The protein below binds the small molecule below.
Small molecule (SMILES): N[C@@H](CS)C(=O)O

Sequence of chain 1.D:
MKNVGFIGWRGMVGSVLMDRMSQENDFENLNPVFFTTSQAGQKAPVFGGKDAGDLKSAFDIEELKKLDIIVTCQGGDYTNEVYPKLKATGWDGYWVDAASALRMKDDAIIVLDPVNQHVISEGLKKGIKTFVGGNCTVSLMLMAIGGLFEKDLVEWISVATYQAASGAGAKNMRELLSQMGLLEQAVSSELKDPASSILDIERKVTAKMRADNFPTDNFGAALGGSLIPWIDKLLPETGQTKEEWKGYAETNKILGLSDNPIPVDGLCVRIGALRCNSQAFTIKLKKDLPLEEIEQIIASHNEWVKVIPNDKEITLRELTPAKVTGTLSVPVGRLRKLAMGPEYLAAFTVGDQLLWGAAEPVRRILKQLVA

Binding-site contacts:
Ligand atom O contacts residue ARG270 of chain 1.D at 2.8 Å (salt-bridge).
Ligand atom OXT contacts residue GLN163 of chain 1.D at 3.5 Å (h-bond).
Ligand atom N contacts residue ASN135 of chain 1.D at 3.8 Å.
Ligand atom CA contacts residue GLU243 of chain 1.D at 3.4 Å.
Ligand atom O contacts residue GLY167 of chain 1.D at 3.5 Å (h-bond).
Ligand atom OXT contacts residue CYS136 of chain 1.D at 4.4 Å.
Ligand atom OXT contacts residue GLY167 of chain 1.D at 3.0 Å.
Ligand atom CA contacts residue CYS136 of chain 1.D at 3.4 Å (hydrophobic).
Ligand atom CA contacts residue GLN163 of chain 1.D at 3.5 Å.
Ligand atom OXT contacts residue GLN353 of chain 1.D at 3.5 Å (h-bond).
Ligand atom C contacts residue ASN277 of chain 1.D at 4.3 Å.
Ligand atom SG contacts residue GLY167 of chain 1.D at 3.8 Å.
Ligand atom C contacts residue ALA168 of chain 1.D at 4.4 Å (hydrophobic).
Ligand atom CB contacts residue NAP1 of chain 1.N at 4.3 Å.
Ligand atom N contacts residue CAC1 of chain 1.M at 2.8 Å.
Ligand atom CB contacts residue CAC1 of chain 1.M at 2.9 Å.
Ligand atom O contacts residue GLU243 of chain 1.D at 4.2 Å.
Ligand atom OXT contacts residue ALA164 of chain 1.D at 3.9 Å.
Ligand atom O contacts residue GLN163 of chain 1.D at 3.7 Å.
Ligand atom CA contacts residue CAC1 of chain 1.M at 3.4 Å.
Ligand atom CB contacts residue GLY167 of chain 1.D at 3.6 Å.
Ligand atom CA contacts residue ARG270 of chain 1.D at 4.4 Å.
Ligand atom CA contacts residue ASN277 of chain 1.D at 4.2 Å.
Ligand atom O contacts residue ALA168 of chain 1.D at 4.2 Å.
Ligand atom SG contacts residue GLN353 of chain 1.D at 3.4 Å (h-bond).
Ligand atom C contacts residue GLN163 of chain 1.D at 3.3 Å.
Ligand atom C contacts residue GLU243 of chain 1.D at 4.2 Å.
Ligand atom SG contacts residue NAP1 of chain 1.N at 3.8 Å.
Ligand atom OXT contacts residue ARG270 of chain 1.D at 2.4 Å (salt-bridge).
Ligand atom O contacts residue ILE231 of chain 1.D at 3.9 Å.
Ligand atom C contacts residue ARG270 of chain 1.D at 2.9 Å.
Ligand atom CB contacts residue CYS136 of chain 1.D at 3.0 Å (hydrophobic).
Ligand atom SG contacts residue ASN277 of chain 1.D at 3.7 Å.
Ligand atom N contacts residue GLN163 of chain 1.D at 4.0 Å.
Ligand atom N contacts residue GLU243 of chain 1.D at 2.7 Å (salt-bridge).
Ligand atom OXT contacts residue ASN277 of chain 1.D at 3.7 Å.
Ligand atom SG contacts residue CYS136 of chain 1.D at 2.0 Å (h-bond).
Ligand atom C contacts residue GLY167 of chain 1.D at 3.5 Å.
Ligand atom CA contacts residue GLY167 of chain 1.D at 4.1 Å.
Ligand atom OXT contacts residue ALA168 of chain 1.D at 4.2 Å.